Binding-site contacts:
Ligand atom O4 contacts residue THR535 of chain 2.B at 3.4 Å (h-bond).
Ligand atom O6P contacts residue SER450 of chain 2.B at 2.8 Å (h-bond).
Ligand atom C6 contacts residue SER450 of chain 2.B at 3.8 Å.
Ligand atom O6 contacts residue THR445 of chain 2.B at 3.5 Å.
Ligand atom O4 contacts residue TYR534 of chain 2.B at 2.9 Å (h-bond).
Ligand atom O3 contacts residue TRP495 of chain 2.B at 3.6 Å.
Ligand atom O1P contacts residue ARG502 of chain 2.B at 2.6 Å (salt-bridge).
Ligand atom O5P contacts residue SER532 of chain 2.B at 3.5 Å.
Ligand atom O3 contacts residue ARG529 of chain 2.B at 3.0 Å (salt-bridge).
Ligand atom C6 contacts residue THR535 of chain 2.B at 3.6 Å.
Ligand atom O2 contacts residue LEU444 of chain 2.B at 3.4 Å.
Ligand atom C4 contacts residue GLY531 of chain 2.B at 3.5 Å.
Ligand atom O1P contacts residue LYS446 of chain 2.B at 3.5 Å (salt-bridge).
Ligand atom O4 contacts residue GLY533 of chain 2.B at 3.7 Å.
Ligand atom O4 contacts residue GLY531 of chain 2.B at 2.7 Å (h-bond).
Ligand atom C6 contacts residue LEU444 of chain 2.B at 3.7 Å (hydrophobic).
Ligand atom O5P contacts residue GLY533 of chain 2.B at 2.8 Å (h-bond).
Ligand atom O4P contacts residue LYS446 of chain 2.B at 3.7 Å.
Ligand atom O3P contacts residue LYS446 of chain 2.B at 2.8 Å (salt-bridge).
Ligand atom P1 contacts residue ARG502 of chain 2.B at 3.5 Å.
Ligand atom P2 contacts residue SER450 of chain 2.B at 3.5 Å.
Ligand atom C3 contacts residue GLY531 of chain 2.B at 3.8 Å.
Ligand atom O2 contacts residue GLY527 of chain 2.B at 3.6 Å (h-bond).
Ligand atom O2P contacts residue TRP495 of chain 2.B at 2.9 Å (h-bond).
Ligand atom C1 contacts residue ARG502 of chain 2.B at 3.7 Å.
Ligand atom C5 contacts residue GLY531 of chain 2.B at 3.6 Å.
Ligand atom O4P contacts residue SER532 of chain 2.B at 2.6 Å (h-bond).
Ligand atom O6 contacts residue LYS446 of chain 2.B at 3.1 Å (salt-bridge).
Ligand atom O4P contacts residue THR447 of chain 2.B at 2.6 Å (h-bond).
Ligand atom O3 contacts residue GLY527 of chain 2.B at 3.1 Å.
Ligand atom O5 contacts residue LEU444 of chain 2.B at 3.6 Å (h-bond).
Ligand atom C3 contacts residue ARG529 of chain 2.B at 3.5 Å.
Ligand atom P2 contacts residue THR445 of chain 2.B at 3.5 Å.
Ligand atom O3P contacts residue GLY531 of chain 2.B at 2.9 Å (h-bond).
Ligand atom P2 contacts residue SER532 of chain 2.B at 3.6 Å.
Ligand atom P1 contacts residue LYS446 of chain 2.B at 3.7 Å.
Ligand atom O2P contacts residue ARG502 of chain 2.B at 2.6 Å (salt-bridge).
Ligand atom O6P contacts residue THR445 of chain 2.B at 2.3 Å (h-bond).
Ligand atom O5P contacts residue SER450 of chain 2.B at 3.5 Å (h-bond).
Ligand atom O1 contacts residue GLY531 of chain 2.B at 3.8 Å.

This small molecule binds to this protein.
Small molecule (SMILES): O=P(O)(O)OC[C@H]1O[C@](O)(COP(=O)(O)O)[C@@H](O)[C@@H]1O

Sequence of chain 2.B:
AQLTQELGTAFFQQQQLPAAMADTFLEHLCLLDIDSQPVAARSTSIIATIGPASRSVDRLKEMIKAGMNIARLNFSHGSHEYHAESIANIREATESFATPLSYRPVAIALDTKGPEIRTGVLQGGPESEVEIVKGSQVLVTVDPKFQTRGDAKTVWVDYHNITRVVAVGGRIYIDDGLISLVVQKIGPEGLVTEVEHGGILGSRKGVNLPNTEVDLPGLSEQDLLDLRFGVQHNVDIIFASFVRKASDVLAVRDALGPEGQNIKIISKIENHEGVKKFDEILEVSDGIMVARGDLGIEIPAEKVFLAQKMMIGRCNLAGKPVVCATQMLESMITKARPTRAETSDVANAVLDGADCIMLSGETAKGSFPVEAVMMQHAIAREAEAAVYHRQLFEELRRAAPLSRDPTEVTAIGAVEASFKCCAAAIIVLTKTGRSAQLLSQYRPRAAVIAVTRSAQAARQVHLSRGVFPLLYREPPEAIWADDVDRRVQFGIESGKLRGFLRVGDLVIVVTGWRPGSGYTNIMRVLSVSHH